The protein below binds the small molecule below.
Small molecule (SMILES): CC(=O)N[C@@H]1[C@@H](O)[C@H](O)[C@@H](CO)O[C@H]1O

Binding-site contacts:
Ligand atom N2 contacts residue GLN298 of chain 1.A at 4.0 Å.
Ligand atom C2 contacts residue ASN300 of chain 1.A at 2.4 Å.
Ligand atom O5 contacts residue ASN300 of chain 1.A at 2.4 Å (h-bond).
Ligand atom C1 contacts residue ARG447 of chain 1.A at 4.0 Å.
Ligand atom C8 contacts residue SER338 of chain 1.A at 3.5 Å.
Ligand atom C2 contacts residue GLN298 of chain 1.A at 4.2 Å.
Ligand atom O5 contacts residue ARG447 of chain 1.A at 3.0 Å (salt-bridge).
Ligand atom C3 contacts residue GLN298 of chain 1.A at 3.7 Å.
Ligand atom C5 contacts residue ARG447 of chain 1.A at 4.0 Å.
Ligand atom O7 contacts residue SER416 of chain 1.A at 4.4 Å.
Ligand atom O3 contacts residue GLN298 of chain 1.A at 4.3 Å.
Ligand atom C3 contacts residue ASN300 of chain 1.A at 3.6 Å.
Ligand atom O7 contacts residue ASN336 of chain 1.A at 4.2 Å.
Ligand atom C5 contacts residue GLN298 of chain 1.A at 4.5 Å.
Ligand atom C6 contacts residue ARG447 of chain 1.A at 3.7 Å.
Ligand atom C8 contacts residue ASN300 of chain 1.A at 4.3 Å.
Ligand atom O5 contacts residue VAL449 of chain 1.A at 4.5 Å.
Ligand atom O6 contacts residue ARG447 of chain 1.A at 3.0 Å (salt-bridge).
Ligand atom C1 contacts residue ASN300 of chain 1.A at 1.4 Å.
Ligand atom C1 contacts residue GLN298 of chain 1.A at 4.1 Å.
Ligand atom C8 contacts residue GLN298 of chain 1.A at 4.0 Å.
Ligand atom C8 contacts residue VAL337 of chain 1.A at 4.0 Å (hydrophobic).
Ligand atom N2 contacts residue ASN300 of chain 1.A at 2.8 Å (h-bond).
Ligand atom C8 contacts residue ASN336 of chain 1.A at 3.3 Å.
Ligand atom C5 contacts residue ASN300 of chain 1.A at 3.7 Å.
Ligand atom O7 contacts residue ASN300 of chain 1.A at 3.6 Å (h-bond).
Ligand atom C7 contacts residue ASN336 of chain 1.A at 4.3 Å.
Ligand atom C7 contacts residue ASN300 of chain 1.A at 3.4 Å.
Ligand atom C8 contacts residue SER416 of chain 1.A at 4.4 Å.
Ligand atom C4 contacts residue ASN300 of chain 1.A at 4.1 Å.

Sequence of chain 1.A:
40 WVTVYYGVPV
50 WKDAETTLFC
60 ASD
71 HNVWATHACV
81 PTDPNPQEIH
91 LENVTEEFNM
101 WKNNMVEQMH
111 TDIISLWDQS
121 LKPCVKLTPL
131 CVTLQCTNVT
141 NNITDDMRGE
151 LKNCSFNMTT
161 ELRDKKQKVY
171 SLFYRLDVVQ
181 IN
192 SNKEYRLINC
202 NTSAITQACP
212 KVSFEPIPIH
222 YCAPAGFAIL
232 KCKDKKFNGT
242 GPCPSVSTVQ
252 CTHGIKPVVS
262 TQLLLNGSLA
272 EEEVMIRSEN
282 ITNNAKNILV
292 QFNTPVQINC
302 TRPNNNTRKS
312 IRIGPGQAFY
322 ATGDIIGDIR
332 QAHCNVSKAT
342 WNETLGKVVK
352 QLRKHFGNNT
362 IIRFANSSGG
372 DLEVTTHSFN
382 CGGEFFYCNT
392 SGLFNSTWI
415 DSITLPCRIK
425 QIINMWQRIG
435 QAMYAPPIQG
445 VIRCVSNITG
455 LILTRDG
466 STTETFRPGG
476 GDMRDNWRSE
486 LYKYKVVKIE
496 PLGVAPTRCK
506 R